This small molecule binds to this protein.
Small molecule (SMILES): Cc1ncc(COP(=O)(O)O)c(/C=N/[C@@H](CONC(N)=O)C(=O)O)c1O

Sequence of chain 1.B:
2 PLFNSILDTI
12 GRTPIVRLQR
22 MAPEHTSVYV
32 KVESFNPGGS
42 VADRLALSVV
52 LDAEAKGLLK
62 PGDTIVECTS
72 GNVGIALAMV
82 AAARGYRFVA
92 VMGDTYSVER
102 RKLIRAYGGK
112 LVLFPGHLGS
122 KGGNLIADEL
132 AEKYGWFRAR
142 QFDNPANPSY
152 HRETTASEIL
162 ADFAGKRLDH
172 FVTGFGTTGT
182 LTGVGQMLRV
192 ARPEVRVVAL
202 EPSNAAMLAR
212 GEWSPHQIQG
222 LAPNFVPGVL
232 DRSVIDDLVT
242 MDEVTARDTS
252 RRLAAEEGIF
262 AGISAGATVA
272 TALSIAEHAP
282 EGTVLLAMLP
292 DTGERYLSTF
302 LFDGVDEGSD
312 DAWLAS

Binding-site contacts:
Ligand atom OT contacts residue THR70 of chain 1.B at 2.6 Å (h-bond).
Ligand atom N1 contacts residue SER265 of chain 1.B at 2.7 Å (h-bond).
Ligand atom C4A contacts residue GLY221 of chain 1.B at 3.3 Å.
Ligand atom C contacts residue VAL74 of chain 1.B at 3.4 Å (hydrophobic).
Ligand atom OZ1 contacts residue SER121 of chain 1.B at 2.5 Å (h-bond).
Ligand atom C2A contacts residue ASN73 of chain 1.B at 3.3 Å.
Ligand atom OT contacts residue VAL74 of chain 1.B at 3.5 Å.
Ligand atom O contacts residue SER71 of chain 1.B at 3.4 Å (h-bond).
Ligand atom O3P contacts residue GLY177 of chain 1.B at 2.7 Å (h-bond).
Ligand atom OT contacts residue SER71 of chain 1.B at 2.9 Å (h-bond).
Ligand atom O3 contacts residue ASN73 of chain 1.B at 2.9 Å (h-bond).
Ligand atom C2A contacts residue SER265 of chain 1.B at 3.2 Å.
Ligand atom C contacts residue THR70 of chain 1.B at 3.3 Å.
Ligand atom O1P contacts residue THR178 of chain 1.B at 2.7 Å (h-bond).
Ligand atom O2P contacts residue GLY180 of chain 1.B at 3.5 Å (h-bond).
Ligand atom C4 contacts residue GLY221 of chain 1.B at 3.3 Å.
Ligand atom O3P contacts residue PHE176 of chain 1.B at 3.5 Å.
Ligand atom OZ1 contacts residue PRO224 of chain 1.B at 3.5 Å.
Ligand atom O2P contacts residue THR181 of chain 1.B at 3.0 Å (h-bond).
Ligand atom OT contacts residue GLN142 of chain 1.B at 3.0 Å (h-bond).
Ligand atom O3P contacts residue THR179 of chain 1.B at 2.9 Å (h-bond).
Ligand atom C2A contacts residue GLN220 of chain 1.B at 3.5 Å.
Ligand atom C2A contacts residue ASP292 of chain 1.B at 3.4 Å.
Ligand atom P contacts residue THR178 of chain 1.B at 3.5 Å.
Ligand atom O2P contacts residue THR178 of chain 1.B at 3.5 Å (h-bond).
Ligand atom OG contacts residue SER71 of chain 1.B at 2.8 Å (h-bond).
Ligand atom C5 contacts residue GLY221 of chain 1.B at 3.5 Å.
Ligand atom C contacts residue SER71 of chain 1.B at 3.2 Å.
Ligand atom O contacts residue THR70 of chain 1.B at 3.1 Å (h-bond).
Ligand atom C3 contacts residue GLY221 of chain 1.B at 3.5 Å.
Ligand atom O contacts residue VAL74 of chain 1.B at 2.7 Å (h-bond).
Ligand atom OG contacts residue GLY221 of chain 1.B at 3.3 Å (h-bond).
Ligand atom NZ2 contacts residue GLY221 of chain 1.B at 3.1 Å (h-bond).
Ligand atom C6 contacts residue LEU222 of chain 1.B at 3.5 Å (hydrophobic).
Ligand atom O3P contacts residue THR178 of chain 1.B at 3.3 Å (h-bond).
Ligand atom O contacts residue ASN73 of chain 1.B at 3.2 Å (h-bond).
Ligand atom ND contacts residue SER71 of chain 1.B at 3.4 Å (h-bond).
Ligand atom C2 contacts residue SER265 of chain 1.B at 3.4 Å.
Ligand atom N1 contacts residue PRO291 of chain 1.B at 3.1 Å.
Ligand atom C5A contacts residue GLY177 of chain 1.B at 3.2 Å.